Sequence of chain 1.C:
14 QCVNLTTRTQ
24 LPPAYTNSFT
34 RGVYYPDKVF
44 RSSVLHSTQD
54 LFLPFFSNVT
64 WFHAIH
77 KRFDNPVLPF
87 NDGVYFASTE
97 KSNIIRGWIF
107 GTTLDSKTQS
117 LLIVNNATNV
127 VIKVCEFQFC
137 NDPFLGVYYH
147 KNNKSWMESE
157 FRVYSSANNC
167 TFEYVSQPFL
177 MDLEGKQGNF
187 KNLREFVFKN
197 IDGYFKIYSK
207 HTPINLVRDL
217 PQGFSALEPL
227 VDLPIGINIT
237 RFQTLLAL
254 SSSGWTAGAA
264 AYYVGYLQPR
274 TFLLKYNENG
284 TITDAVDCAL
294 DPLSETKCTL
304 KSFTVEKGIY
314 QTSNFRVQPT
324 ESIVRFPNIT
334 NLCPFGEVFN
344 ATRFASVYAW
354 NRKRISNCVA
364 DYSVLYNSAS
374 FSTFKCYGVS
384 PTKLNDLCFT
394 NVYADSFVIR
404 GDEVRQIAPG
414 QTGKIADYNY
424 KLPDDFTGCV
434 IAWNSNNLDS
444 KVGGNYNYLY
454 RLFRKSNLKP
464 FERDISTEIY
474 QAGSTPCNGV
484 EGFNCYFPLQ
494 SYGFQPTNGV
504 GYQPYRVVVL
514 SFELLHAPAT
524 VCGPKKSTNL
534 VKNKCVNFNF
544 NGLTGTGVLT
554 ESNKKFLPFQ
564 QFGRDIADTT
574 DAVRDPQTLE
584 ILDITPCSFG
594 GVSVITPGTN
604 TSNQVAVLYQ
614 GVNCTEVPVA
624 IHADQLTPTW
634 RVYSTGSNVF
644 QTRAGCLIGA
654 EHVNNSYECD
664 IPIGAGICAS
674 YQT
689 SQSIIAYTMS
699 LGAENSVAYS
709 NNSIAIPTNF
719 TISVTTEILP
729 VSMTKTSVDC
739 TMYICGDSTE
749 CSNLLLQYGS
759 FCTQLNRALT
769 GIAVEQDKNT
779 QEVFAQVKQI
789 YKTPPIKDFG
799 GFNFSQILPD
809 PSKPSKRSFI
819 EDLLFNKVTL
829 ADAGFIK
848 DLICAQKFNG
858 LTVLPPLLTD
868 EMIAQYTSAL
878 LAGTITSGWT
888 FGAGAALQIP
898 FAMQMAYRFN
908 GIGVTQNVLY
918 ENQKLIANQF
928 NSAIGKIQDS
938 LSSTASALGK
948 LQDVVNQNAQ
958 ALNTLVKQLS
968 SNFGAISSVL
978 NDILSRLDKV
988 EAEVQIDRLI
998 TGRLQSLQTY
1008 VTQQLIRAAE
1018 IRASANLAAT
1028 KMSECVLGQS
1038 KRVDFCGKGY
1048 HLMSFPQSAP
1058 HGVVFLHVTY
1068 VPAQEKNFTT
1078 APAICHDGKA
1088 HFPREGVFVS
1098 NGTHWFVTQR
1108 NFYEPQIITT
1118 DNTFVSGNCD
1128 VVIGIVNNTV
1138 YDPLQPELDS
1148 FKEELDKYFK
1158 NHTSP

Sequence of chain 1.B:
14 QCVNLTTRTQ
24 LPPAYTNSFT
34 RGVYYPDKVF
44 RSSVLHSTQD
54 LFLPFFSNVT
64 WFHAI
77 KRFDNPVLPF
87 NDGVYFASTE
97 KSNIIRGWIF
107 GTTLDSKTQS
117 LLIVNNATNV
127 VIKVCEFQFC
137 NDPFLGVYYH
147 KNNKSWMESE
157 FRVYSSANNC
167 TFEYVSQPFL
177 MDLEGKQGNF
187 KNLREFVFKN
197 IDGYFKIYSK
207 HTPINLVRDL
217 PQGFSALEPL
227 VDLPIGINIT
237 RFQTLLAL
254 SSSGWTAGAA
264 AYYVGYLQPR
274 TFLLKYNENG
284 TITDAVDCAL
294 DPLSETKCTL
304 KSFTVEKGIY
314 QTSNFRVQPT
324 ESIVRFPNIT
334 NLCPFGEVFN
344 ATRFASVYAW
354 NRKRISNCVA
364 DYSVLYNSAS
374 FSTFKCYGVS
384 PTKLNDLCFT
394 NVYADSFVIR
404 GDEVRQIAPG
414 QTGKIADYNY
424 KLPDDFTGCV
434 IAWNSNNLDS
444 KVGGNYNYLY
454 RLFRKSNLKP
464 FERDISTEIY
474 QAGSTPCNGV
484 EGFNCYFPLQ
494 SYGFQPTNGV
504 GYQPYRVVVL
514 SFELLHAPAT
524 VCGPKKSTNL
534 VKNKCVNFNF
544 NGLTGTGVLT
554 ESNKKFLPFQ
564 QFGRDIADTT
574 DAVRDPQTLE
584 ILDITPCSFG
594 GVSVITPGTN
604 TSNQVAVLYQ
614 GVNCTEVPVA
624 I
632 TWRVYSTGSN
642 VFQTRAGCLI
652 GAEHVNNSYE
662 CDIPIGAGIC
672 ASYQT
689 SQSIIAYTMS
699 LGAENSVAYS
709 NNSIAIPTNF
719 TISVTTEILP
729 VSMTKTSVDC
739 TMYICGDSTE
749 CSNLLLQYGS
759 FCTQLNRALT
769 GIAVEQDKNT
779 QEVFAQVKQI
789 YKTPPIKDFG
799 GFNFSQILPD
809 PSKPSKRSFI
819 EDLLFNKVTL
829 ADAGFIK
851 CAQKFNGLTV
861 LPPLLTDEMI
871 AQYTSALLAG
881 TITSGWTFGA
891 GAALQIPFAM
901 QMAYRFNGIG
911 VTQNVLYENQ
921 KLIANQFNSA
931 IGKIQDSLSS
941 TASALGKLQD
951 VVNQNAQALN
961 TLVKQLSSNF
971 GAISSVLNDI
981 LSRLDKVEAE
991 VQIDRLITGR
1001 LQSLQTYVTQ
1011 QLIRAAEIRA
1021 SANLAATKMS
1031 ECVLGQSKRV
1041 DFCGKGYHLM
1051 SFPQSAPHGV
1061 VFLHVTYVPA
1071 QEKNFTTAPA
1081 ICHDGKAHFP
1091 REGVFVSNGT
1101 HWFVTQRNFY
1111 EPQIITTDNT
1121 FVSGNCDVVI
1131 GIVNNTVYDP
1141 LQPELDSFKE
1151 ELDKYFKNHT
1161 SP

Binding-site contacts:
Ligand atom C5 contacts residue ASN616 of chain 1.B at 3.7 Å.
Ligand atom N2 contacts residue GLN644 of chain 1.B at 4.5 Å.
Ligand atom N2 contacts residue ASN616 of chain 1.B at 2.9 Å (h-bond).
Ligand atom C4 contacts residue ASN616 of chain 1.B at 4.2 Å.
Ligand atom C8 contacts residue ILE834 of chain 1.C at 4.2 Å (hydrophobic).
Ligand atom C5 contacts residue THR618 of chain 1.B at 4.4 Å.
Ligand atom C8 contacts residue GLN644 of chain 1.B at 3.1 Å.
Ligand atom O5 contacts residue THR618 of chain 1.B at 4.2 Å.
Ligand atom C8 contacts residue ASN616 of chain 1.B at 4.4 Å.
Ligand atom C1 contacts residue ASN616 of chain 1.B at 1.5 Å.
Ligand atom O6 contacts residue THR618 of chain 1.B at 3.5 Å.
Ligand atom C7 contacts residue GLN644 of chain 1.B at 4.2 Å.
Ligand atom C7 contacts residue ASN616 of chain 1.B at 3.2 Å.
Ligand atom O7 contacts residue ILE834 of chain 1.C at 3.1 Å.
Ligand atom O7 contacts residue ASN616 of chain 1.B at 3.2 Å (h-bond).
Ligand atom C7 contacts residue ILE834 of chain 1.C at 4.0 Å (hydrophobic).
Ligand atom C3 contacts residue ASN616 of chain 1.B at 3.8 Å.
Ligand atom O5 contacts residue ASN616 of chain 1.B at 2.4 Å (h-bond).
Ligand atom C2 contacts residue ASN616 of chain 1.B at 2.4 Å.

A small-molecule ligand and the protein it binds are described below.
Small molecule (SMILES): CC(=O)N[C@H]1[C@H](O[C@H]2[C@H](O)[C@@H](NC(C)=O)CO[C@@H]2CO)O[C@H](CO)[C@@H](O)[C@@H]1O